Binding-site contacts:
Ligand atom N08 contacts residue PHE114 of chain 1.C at 3.4 Å.
Ligand atom C07 contacts residue PHE114 of chain 1.C at 3.8 Å (hydrophobic).
Ligand atom C12 contacts residue ASN180 of chain 1.C at 3.5 Å.
Ligand atom C19 contacts residue GLY110 of chain 1.C at 3.5 Å.
Ligand atom C13 contacts residue TRP211 of chain 1.C at 3.5 Å (hydrophobic).
Ligand atom C23 contacts residue TYR152 of chain 1.C at 3.8 Å (hydrophobic).
Ligand atom C12 contacts residue TRP211 of chain 1.C at 3.9 Å (hydrophobic).
Ligand atom C22 contacts residue VAL156 of chain 1.C at 3.6 Å (hydrophobic).
Ligand atom F24 contacts residue ILE111 of chain 1.C at 3.3 Å.
Ligand atom F24 contacts residue TRP107 of chain 1.C at 3.7 Å.
Ligand atom C09 contacts residue PHE114 of chain 1.C at 3.5 Å (hydrophobic).
Ligand atom C14 contacts residue TRP211 of chain 1.C at 3.7 Å (hydrophobic).
Ligand atom C20 contacts residue MET106 of chain 1.C at 3.6 Å (hydrophobic).
Ligand atom C23 contacts residue THR153 of chain 1.C at 3.8 Å.
Ligand atom C06 contacts residue ASN180 of chain 1.C at 3.4 Å.
Ligand atom C09 contacts residue ASN183 of chain 1.C at 3.3 Å.
Ligand atom C22 contacts residue TYR152 of chain 1.C at 3.1 Å (hydrophobic).
Ligand atom F24 contacts residue TRP211 of chain 1.C at 3.8 Å.
Ligand atom C15 contacts residue THR153 of chain 1.C at 3.9 Å.
Ligand atom C07 contacts residue ASN180 of chain 1.C at 2.9 Å.
Ligand atom C23 contacts residue TRP107 of chain 1.C at 3.4 Å (hydrophobic).
Ligand atom O11 contacts residue PHE114 of chain 1.C at 3.8 Å.
Ligand atom N08 contacts residue ASN180 of chain 1.C at 3.2 Å (h-bond).
Ligand atom F24 contacts residue GLY110 of chain 1.C at 3.4 Å.
Ligand atom O11 contacts residue ASN183 of chain 1.C at 3.4 Å.
Ligand atom O10 contacts residue ASN183 of chain 1.C at 2.6 Å (h-bond).
Ligand atom C17 contacts residue PHE114 of chain 1.C at 3.5 Å (hydrophobic).
Ligand atom C17 contacts residue ASN180 of chain 1.C at 3.4 Å.
Ligand atom C17 contacts residue THR153 of chain 1.C at 3.8 Å.
Ligand atom O10 contacts residue PHE114 of chain 1.C at 3.6 Å.
Ligand atom C16 contacts residue THR153 of chain 1.C at 3.3 Å.
Ligand atom N04 contacts residue MET146 of chain 1.C at 3.6 Å.
Ligand atom C01 contacts residue PHE118 of chain 1.C at 3.3 Å (hydrophobic).
Ligand atom O03 contacts residue GLU184 of chain 1.C at 3.3 Å.
Ligand atom N04 contacts residue PHE114 of chain 1.C at 3.4 Å.
Ligand atom C05 contacts residue MET146 of chain 1.C at 3.0 Å (hydrophobic).
Ligand atom C12 contacts residue PHE114 of chain 1.C at 3.3 Å (hydrophobic).
Ligand atom C01 contacts residue PHE114 of chain 1.C at 3.6 Å (hydrophobic).
Ligand atom C13 contacts residue PHE114 of chain 1.C at 3.8 Å (hydrophobic).
Ligand atom C19 contacts residue MET106 of chain 1.C at 3.8 Å (hydrophobic).

Sequence of chain 1.C:
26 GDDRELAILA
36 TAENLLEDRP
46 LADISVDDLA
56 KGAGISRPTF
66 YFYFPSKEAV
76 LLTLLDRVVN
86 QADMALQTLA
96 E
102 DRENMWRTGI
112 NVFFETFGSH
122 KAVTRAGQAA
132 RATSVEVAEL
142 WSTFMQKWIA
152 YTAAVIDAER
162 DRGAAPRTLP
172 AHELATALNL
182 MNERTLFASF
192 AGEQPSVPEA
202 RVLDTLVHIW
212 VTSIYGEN

This small molecule binds to this protein.
Small molecule (SMILES): CC(=O)NC[C@H]1CN(c2ccc(N3CCSCC3)c(F)c2)C(=O)O1